A protein and the small-molecule ligand that binds it are described below.
Small molecule (SMILES): Cc1cc(N)nc2cc(-c3ccc(OCc4cncs4)c(CN)c3)ccc12

Sequence of chain 1.B:
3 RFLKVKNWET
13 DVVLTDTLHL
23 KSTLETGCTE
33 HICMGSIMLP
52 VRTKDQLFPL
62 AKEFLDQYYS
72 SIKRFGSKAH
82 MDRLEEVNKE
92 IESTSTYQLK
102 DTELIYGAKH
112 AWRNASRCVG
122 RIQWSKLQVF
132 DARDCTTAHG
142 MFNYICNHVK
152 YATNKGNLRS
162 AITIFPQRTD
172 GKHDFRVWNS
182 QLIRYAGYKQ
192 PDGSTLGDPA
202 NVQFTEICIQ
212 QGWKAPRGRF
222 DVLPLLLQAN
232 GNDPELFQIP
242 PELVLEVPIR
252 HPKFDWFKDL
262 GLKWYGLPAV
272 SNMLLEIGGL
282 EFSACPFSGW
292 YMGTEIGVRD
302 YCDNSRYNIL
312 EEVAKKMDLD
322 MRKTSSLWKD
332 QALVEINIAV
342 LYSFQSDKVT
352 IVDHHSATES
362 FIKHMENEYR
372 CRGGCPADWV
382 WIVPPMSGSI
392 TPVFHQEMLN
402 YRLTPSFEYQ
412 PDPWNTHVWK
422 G

Binding-site contacts:
Ligand atom S31 contacts residue MET40 of chain 1.B at 3.6 Å.
Ligand atom C10 contacts residue HEM1 of chain 1.G at 3.8 Å.
Ligand atom C02 contacts residue TRP291 of chain 1.B at 3.9 Å (hydrophobic).
Ligand atom N02 contacts residue HEM1 of chain 1.G at 3.6 Å.
Ligand atom N02 contacts residue TYR292 of chain 1.B at 3.6 Å.
Ligand atom C11 contacts residue HEM1 of chain 1.G at 3.2 Å.
Ligand atom C06 contacts residue PHE288 of chain 1.B at 3.7 Å (hydrophobic).
Ligand atom C08 contacts residue VAL271 of chain 1.B at 3.7 Å (hydrophobic).
Ligand atom C04 contacts residue HEM1 of chain 1.G at 3.6 Å.
Ligand atom C07 contacts residue HEM1 of chain 1.G at 3.8 Å.
Ligand atom C10 contacts residue GLU296 of chain 1.B at 3.6 Å.
Ligand atom N01 contacts residue HEM1 of chain 1.G at 3.7 Å.
Ligand atom C07 contacts residue VAL271 of chain 1.B at 3.2 Å (hydrophobic).
Ligand atom S31 contacts residue LEU41 of chain 1.B at 3.8 Å.
Ligand atom C26 contacts residue HEM1 of chain 1.G at 3.8 Å.
Ligand atom C03 contacts residue HEM1 of chain 1.G at 3.4 Å.
Ligand atom C32 contacts residue MET40 of chain 1.B at 3.5 Å (hydrophobic).
Ligand atom S31 contacts residue TYR410 of chain 1.B at 3.5 Å.
Ligand atom C27 contacts residue HEM1 of chain 1.G at 3.7 Å.
Ligand atom C02 contacts residue GLU296 of chain 1.B at 3.4 Å.
Ligand atom C23 contacts residue TYR410 of chain 1.B at 3.6 Å (hydrophobic).
Ligand atom C30 contacts residue TYR410 of chain 1.B at 3.0 Å (hydrophobic).
Ligand atom C09 contacts residue HEM1 of chain 1.G at 3.6 Å.
Ligand atom C23 contacts residue HEM1 of chain 1.G at 3.5 Å.
Ligand atom C25 contacts residue HEM1 of chain 1.G at 3.7 Å.
Ligand atom C09 contacts residue GLU296 of chain 1.B at 3.7 Å.
Ligand atom C11 contacts residue GLY290 of chain 1.B at 3.8 Å.
Ligand atom N33 contacts residue MET40 of chain 1.B at 3.3 Å.
Ligand atom N02 contacts residue TRP291 of chain 1.B at 2.8 Å (h-bond).
Ligand atom N01 contacts residue GLU296 of chain 1.B at 2.7 Å (salt-bridge).
Ligand atom C06 contacts residue VAL271 of chain 1.B at 3.5 Å (hydrophobic).
Ligand atom N02 contacts residue GLU296 of chain 1.B at 2.6 Å (salt-bridge).
Ligand atom N28 contacts residue GLN182 of chain 1.B at 3.8 Å.
Ligand atom C02 contacts residue HEM1 of chain 1.G at 3.5 Å.
Ligand atom O29 contacts residue TRP382 of chain 1.B at 3.6 Å.
Ligand atom C23 contacts residue TRP382 of chain 1.B at 3.9 Å (hydrophobic).
Ligand atom C22 contacts residue HEM1 of chain 1.G at 3.3 Å.
Ligand atom C21 contacts residue HEM1 of chain 1.G at 3.7 Å.
Ligand atom N02 contacts residue PRO269 of chain 1.B at 3.7 Å.
Ligand atom C06 contacts residue HEM1 of chain 1.G at 3.6 Å.

Sequence of chain 1.A:
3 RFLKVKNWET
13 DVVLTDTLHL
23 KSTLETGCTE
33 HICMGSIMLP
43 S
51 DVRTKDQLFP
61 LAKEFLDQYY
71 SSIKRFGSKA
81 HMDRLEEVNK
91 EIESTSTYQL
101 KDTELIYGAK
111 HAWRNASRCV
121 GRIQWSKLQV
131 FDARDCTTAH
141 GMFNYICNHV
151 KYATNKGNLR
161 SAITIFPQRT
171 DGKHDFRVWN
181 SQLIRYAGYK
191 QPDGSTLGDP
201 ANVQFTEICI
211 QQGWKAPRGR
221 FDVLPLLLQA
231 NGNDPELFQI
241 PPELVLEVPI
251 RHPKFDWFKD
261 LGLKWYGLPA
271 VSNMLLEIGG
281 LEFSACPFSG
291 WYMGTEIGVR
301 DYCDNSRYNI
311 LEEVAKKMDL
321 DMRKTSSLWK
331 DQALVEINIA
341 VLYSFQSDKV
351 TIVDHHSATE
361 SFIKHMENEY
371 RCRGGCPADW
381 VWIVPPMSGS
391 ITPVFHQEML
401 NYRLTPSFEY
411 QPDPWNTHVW